Sequence of chain 1.G:
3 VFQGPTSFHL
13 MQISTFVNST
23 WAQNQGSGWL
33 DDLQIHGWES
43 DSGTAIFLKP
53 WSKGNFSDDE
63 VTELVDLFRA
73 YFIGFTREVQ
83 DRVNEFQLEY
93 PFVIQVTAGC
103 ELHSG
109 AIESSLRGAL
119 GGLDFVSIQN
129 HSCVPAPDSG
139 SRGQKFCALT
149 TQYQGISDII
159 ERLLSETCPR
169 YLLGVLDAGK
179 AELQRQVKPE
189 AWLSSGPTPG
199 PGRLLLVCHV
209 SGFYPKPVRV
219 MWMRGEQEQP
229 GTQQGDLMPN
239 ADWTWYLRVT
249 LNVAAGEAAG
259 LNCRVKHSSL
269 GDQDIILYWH

A small-molecule ligand and the protein it binds are described below.
Small molecule (SMILES): CC(=O)N[C@@H]1[C@@H](O)[C@H](O)[C@@H](CO)O[C@H]1O

Binding-site contacts:
Ligand atom C8 contacts residue GLN127 of chain 1.G at 3.1 Å.
Ligand atom N2 contacts residue GLN127 of chain 1.G at 4.3 Å.
Ligand atom C8 contacts residue GLU111 of chain 1.G at 4.2 Å.
Ligand atom C1 contacts residue ASN128 of chain 1.G at 1.4 Å.
Ligand atom N2 contacts residue ASN128 of chain 1.G at 3.1 Å (h-bond).
Ligand atom O7 contacts residue GLN127 of chain 1.G at 4.1 Å.
Ligand atom C2 contacts residue ASN128 of chain 1.G at 2.5 Å.
Ligand atom C5 contacts residue ASN128 of chain 1.G at 3.7 Å.
Ligand atom C7 contacts residue ASN128 of chain 1.G at 3.9 Å.
Ligand atom C8 contacts residue SER113 of chain 1.G at 4.3 Å.
Ligand atom C7 contacts residue GLN127 of chain 1.G at 3.8 Å.
Ligand atom C8 contacts residue SER112 of chain 1.G at 3.4 Å.
Ligand atom C3 contacts residue ASN128 of chain 1.G at 3.9 Å.
Ligand atom C4 contacts residue ASN128 of chain 1.G at 4.2 Å.
Ligand atom O5 contacts residue ASN128 of chain 1.G at 2.4 Å (h-bond).
Ligand atom O7 contacts residue ASN128 of chain 1.G at 4.2 Å.